A protein and the small-molecule ligand that binds it are described below.
Small molecule (SMILES): CC(=O)N[C@@H]1[C@@H](O)[C@H](O)[C@@H](CO)O[C@H]1O

Binding-site contacts:
Ligand atom C2 contacts residue ASN76 of chain 1.B at 2.5 Å.
Ligand atom C1 contacts residue ALA77 of chain 1.B at 4.0 Å (hydrophobic).
Ligand atom O5 contacts residue ALA77 of chain 1.B at 3.9 Å.
Ligand atom N2 contacts residue ASN76 of chain 1.B at 2.9 Å (h-bond).
Ligand atom C1 contacts residue ASN76 of chain 1.B at 1.4 Å.
Ligand atom C3 contacts residue ASN76 of chain 1.B at 3.8 Å.
Ligand atom C2 contacts residue ALA77 of chain 1.B at 4.1 Å (hydrophobic).
Ligand atom O6 contacts residue ALA77 of chain 1.B at 4.5 Å.
Ligand atom C4 contacts residue ASN76 of chain 1.B at 4.2 Å.
Ligand atom C5 contacts residue ASN76 of chain 1.B at 3.7 Å.
Ligand atom O5 contacts residue ASN76 of chain 1.B at 2.4 Å (h-bond).
Ligand atom C7 contacts residue ASN76 of chain 1.B at 4.0 Å.

Sequence of chain 1.B:
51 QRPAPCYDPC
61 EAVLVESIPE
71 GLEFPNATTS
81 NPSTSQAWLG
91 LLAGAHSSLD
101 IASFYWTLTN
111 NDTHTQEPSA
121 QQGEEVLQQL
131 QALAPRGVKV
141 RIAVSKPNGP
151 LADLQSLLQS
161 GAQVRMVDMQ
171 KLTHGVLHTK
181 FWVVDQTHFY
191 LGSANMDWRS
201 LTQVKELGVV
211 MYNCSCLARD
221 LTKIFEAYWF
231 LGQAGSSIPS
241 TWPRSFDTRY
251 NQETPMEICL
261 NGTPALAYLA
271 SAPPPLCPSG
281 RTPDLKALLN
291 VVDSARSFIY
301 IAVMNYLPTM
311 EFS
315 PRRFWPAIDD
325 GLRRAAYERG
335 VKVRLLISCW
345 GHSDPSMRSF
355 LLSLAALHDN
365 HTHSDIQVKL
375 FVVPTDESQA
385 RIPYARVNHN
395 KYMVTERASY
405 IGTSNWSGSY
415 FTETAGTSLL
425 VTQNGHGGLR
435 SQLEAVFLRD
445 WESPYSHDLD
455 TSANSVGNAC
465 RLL